Sequence of chain 1.A:
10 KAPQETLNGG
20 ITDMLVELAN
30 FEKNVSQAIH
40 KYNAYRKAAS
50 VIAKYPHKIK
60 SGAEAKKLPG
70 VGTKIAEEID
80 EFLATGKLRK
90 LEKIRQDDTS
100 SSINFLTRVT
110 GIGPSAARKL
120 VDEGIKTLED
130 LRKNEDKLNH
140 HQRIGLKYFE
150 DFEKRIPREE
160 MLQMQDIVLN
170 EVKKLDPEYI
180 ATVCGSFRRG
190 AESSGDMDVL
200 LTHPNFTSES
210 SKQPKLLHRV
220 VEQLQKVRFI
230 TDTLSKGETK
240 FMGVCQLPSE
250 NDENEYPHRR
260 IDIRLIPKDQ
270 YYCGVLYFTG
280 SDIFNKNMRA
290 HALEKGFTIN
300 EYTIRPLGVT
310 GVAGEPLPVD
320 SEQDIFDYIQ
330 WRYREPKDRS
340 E

Binding-site contacts:
Ligand atom OP1 contacts residue ILE111 of chain 1.A at 3.9 Å.
Ligand atom OP1 contacts residue ALA115 of chain 1.A at 2.8 Å (h-bond).
Ligand atom P contacts residue SER114 of chain 1.A at 3.6 Å.
Ligand atom O3' contacts residue ARG259 of chain 1.A at 4.1 Å.
Ligand atom O3' contacts residue NA1 of chain 1.G at 3.7 Å.
Ligand atom C5' contacts residue ASP261 of chain 1.A at 3.4 Å.
Ligand atom C5' contacts residue SER114 of chain 1.A at 3.9 Å.
Ligand atom O5' contacts residue GLY110 of chain 1.A at 4.2 Å.
Ligand atom OP1 contacts residue SER114 of chain 1.A at 3.6 Å (h-bond).
Ligand atom C5' contacts residue ARG259 of chain 1.A at 3.7 Å.
Ligand atom O5' contacts residue GLY110 of chain 1.A at 4.1 Å.
Ligand atom C5' contacts residue GLY110 of chain 1.A at 4.0 Å.
Ligand atom OP2 contacts residue VAL108 of chain 1.A at 3.6 Å (h-bond).
Ligand atom OP2 contacts residue GLY110 of chain 1.A at 3.2 Å (h-bond).
Ligand atom OP2 contacts residue NA1 of chain 1.G at 3.3 Å (h-bond).
Ligand atom OP2 contacts residue GLY112 of chain 1.A at 3.6 Å.
Ligand atom C5' contacts residue HIS140 of chain 1.A at 4.2 Å.
Ligand atom C4' contacts residue ASP261 of chain 1.A at 3.6 Å.
Ligand atom O3' contacts residue MET241 of chain 1.A at 3.8 Å.
Ligand atom OP1 contacts residue GLY112 of chain 1.A at 3.4 Å (h-bond).
Ligand atom OP2 contacts residue THR109 of chain 1.A at 3.9 Å.
Ligand atom C3' contacts residue SER114 of chain 1.A at 3.7 Å.
Ligand atom P contacts residue ILE111 of chain 1.A at 3.8 Å.
Ligand atom OP1 contacts residue GLY110 of chain 1.A at 3.0 Å (h-bond).
Ligand atom C5' contacts residue THR109 of chain 1.A at 3.9 Å.
Ligand atom P contacts residue ARG259 of chain 1.A at 4.0 Å.
Ligand atom OP1 contacts residue ARG259 of chain 1.A at 2.9 Å (salt-bridge).
Ligand atom O5' contacts residue GLY112 of chain 1.A at 3.8 Å.
Ligand atom OP2 contacts residue SER114 of chain 1.A at 3.3 Å (h-bond).
Ligand atom C5' contacts residue GLY112 of chain 1.A at 3.5 Å.
Ligand atom P contacts residue GLY110 of chain 1.A at 3.5 Å.
Ligand atom P contacts residue ALA115 of chain 1.A at 4.0 Å.
Ligand atom P contacts residue NA1 of chain 1.G at 4.1 Å.
Ligand atom O3' contacts residue ILE111 of chain 1.A at 4.0 Å.
Ligand atom C4' contacts residue GLY110 of chain 1.A at 4.1 Å.
Ligand atom OP2 contacts residue PRO113 of chain 1.A at 3.4 Å.
Ligand atom O3' contacts residue SER114 of chain 1.A at 3.4 Å.
Ligand atom C5' contacts residue MET241 of chain 1.A at 3.7 Å (hydrophobic).
Ligand atom P contacts residue GLY112 of chain 1.A at 3.8 Å.
Ligand atom OP2 contacts residue ILE111 of chain 1.A at 2.8 Å (h-bond).

The protein below binds the small molecule below.
Small molecule (SMILES): Cc1cn([C@H]2CC[C@@H](CO[P](=O)(O)O[C@H]3C[C@H](n4cnc5c(=O)nc(N)[nH]c54)O[C@@H]3CO[P](=O)(O)O[C@H]3C[C@H](n4cnc5c(N)ncnc54)O[C@@H]3CO[P](=O)(O)O[C@H]3C[C@H](n4cnc5c(=O)nc(N)[nH]c54)O[C@@H]3CO[P](=O)(O)O[C@H]3C[C@H](n4cc(C)c(=O)[nH]c4=O)O[C@@H]3CO[P](=O)(O)O[C@H]3C[C@H](n4cnc5c(=O)nc(N)[nH]c54)O[C@@H]3CO[P](=O)(O)O[C@H]3C[C@H](n4cc(C)c(=O)[nH]c4=O)O[C@@H]3CO[P](=O)(O)O[C@H]3C[C@H](n4cnc5c(N)ncnc54)O[C@@H]3COP(=O)=O)O2)c(=O)[nH]c1=O